Binding-site contacts:
Ligand atom C8 contacts residue HIS322 of chain 3.A at 3.9 Å.
Ligand atom C8 contacts residue CYS289 of chain 3.A at 4.4 Å (hydrophobic).
Ligand atom C1 contacts residue ASN324 of chain 3.A at 1.5 Å.
Ligand atom O5 contacts residue ASN324 of chain 3.A at 2.5 Å (h-bond).
Ligand atom O5 contacts residue THR406 of chain 3.A at 4.0 Å.
Ligand atom N2 contacts residue HIS322 of chain 3.A at 3.7 Å.
Ligand atom O7 contacts residue HIS322 of chain 3.A at 4.4 Å.
Ligand atom C8 contacts residue ASN324 of chain 3.A at 4.1 Å.
Ligand atom O5 contacts residue SER404 of chain 3.A at 3.8 Å.
Ligand atom C1 contacts residue HIS322 of chain 3.A at 4.2 Å.
Ligand atom C8 contacts residue ASN288 of chain 3.A at 3.1 Å.
Ligand atom C1 contacts residue SER404 of chain 3.A at 4.4 Å.
Ligand atom C5 contacts residue ASN324 of chain 3.A at 3.8 Å.
Ligand atom C2 contacts residue HIS322 of chain 3.A at 4.2 Å.
Ligand atom C3 contacts residue ASN324 of chain 3.A at 3.9 Å.
Ligand atom C4 contacts residue ASN324 of chain 3.A at 4.3 Å.
Ligand atom C8 contacts residue THR290 of chain 3.A at 3.6 Å.
Ligand atom C1 contacts residue THR406 of chain 3.A at 4.1 Å.
Ligand atom O7 contacts residue THR290 of chain 3.A at 4.0 Å.
Ligand atom C7 contacts residue ASN324 of chain 3.A at 3.8 Å.
Ligand atom N2 contacts residue ASN324 of chain 3.A at 2.8 Å (h-bond).
Ligand atom C7 contacts residue THR290 of chain 3.A at 4.0 Å.
Ligand atom C2 contacts residue ASN324 of chain 3.A at 2.5 Å.
Ligand atom O6 contacts residue THR406 of chain 3.A at 4.1 Å.
Ligand atom C3 contacts residue HIS322 of chain 3.A at 4.1 Å.
Ligand atom C7 contacts residue HIS322 of chain 3.A at 3.8 Å.

This protein binds this small molecule.
Small molecule (SMILES): CC(=O)N[C@H]1[C@H](O[C@H]2[C@H](O)[C@@H](NC(C)=O)CO[C@@H]2CO)O[C@H](CO)[C@@H](O)[C@@H]1O

Sequence of chain 3.A:
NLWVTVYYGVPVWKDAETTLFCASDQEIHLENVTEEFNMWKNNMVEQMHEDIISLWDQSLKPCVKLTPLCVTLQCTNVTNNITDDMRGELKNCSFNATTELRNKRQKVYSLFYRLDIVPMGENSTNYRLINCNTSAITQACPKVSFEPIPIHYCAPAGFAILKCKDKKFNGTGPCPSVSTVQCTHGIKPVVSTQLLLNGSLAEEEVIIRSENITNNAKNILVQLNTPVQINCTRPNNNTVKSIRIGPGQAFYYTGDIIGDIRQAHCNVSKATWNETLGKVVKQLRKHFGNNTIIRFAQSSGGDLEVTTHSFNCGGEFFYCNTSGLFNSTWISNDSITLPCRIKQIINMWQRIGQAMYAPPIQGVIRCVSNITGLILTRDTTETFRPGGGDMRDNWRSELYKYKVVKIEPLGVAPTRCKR